Binding-site contacts:
Ligand atom C3 contacts residue ASN647 of chain 1.C at 3.7 Å.
Ligand atom O6 contacts residue TRP664 of chain 1.C at 4.2 Å.
Ligand atom O5 contacts residue TRP664 of chain 1.C at 3.8 Å.
Ligand atom C4 contacts residue ASN647 of chain 1.C at 4.0 Å.
Ligand atom N2 contacts residue ASN647 of chain 1.C at 3.0 Å (h-bond).
Ligand atom C7 contacts residue ASN647 of chain 1.C at 3.7 Å.
Ligand atom O6 contacts residue ASN647 of chain 1.C at 4.5 Å.
Ligand atom C2 contacts residue ASN647 of chain 1.C at 2.4 Å.
Ligand atom C5 contacts residue ASN647 of chain 1.C at 3.6 Å.
Ligand atom C6 contacts residue TRP664 of chain 1.C at 3.2 Å (hydrophobic).
Ligand atom C5 contacts residue TRP664 of chain 1.C at 3.6 Å (hydrophobic).
Ligand atom O5 contacts residue ASN647 of chain 1.C at 2.2 Å (h-bond).
Ligand atom C1 contacts residue ASN647 of chain 1.C at 1.4 Å.
Ligand atom O7 contacts residue ASN647 of chain 1.C at 3.9 Å.

The protein below binds the small molecule below.
Small molecule (SMILES): CC(=O)N[C@H]1[C@H](O[C@H]2[C@H](O)[C@@H](NC(C)=O)CO[C@@H]2CO)O[C@H](CO)[C@@H](O)[C@@H]1O

Sequence of chain 1.C:
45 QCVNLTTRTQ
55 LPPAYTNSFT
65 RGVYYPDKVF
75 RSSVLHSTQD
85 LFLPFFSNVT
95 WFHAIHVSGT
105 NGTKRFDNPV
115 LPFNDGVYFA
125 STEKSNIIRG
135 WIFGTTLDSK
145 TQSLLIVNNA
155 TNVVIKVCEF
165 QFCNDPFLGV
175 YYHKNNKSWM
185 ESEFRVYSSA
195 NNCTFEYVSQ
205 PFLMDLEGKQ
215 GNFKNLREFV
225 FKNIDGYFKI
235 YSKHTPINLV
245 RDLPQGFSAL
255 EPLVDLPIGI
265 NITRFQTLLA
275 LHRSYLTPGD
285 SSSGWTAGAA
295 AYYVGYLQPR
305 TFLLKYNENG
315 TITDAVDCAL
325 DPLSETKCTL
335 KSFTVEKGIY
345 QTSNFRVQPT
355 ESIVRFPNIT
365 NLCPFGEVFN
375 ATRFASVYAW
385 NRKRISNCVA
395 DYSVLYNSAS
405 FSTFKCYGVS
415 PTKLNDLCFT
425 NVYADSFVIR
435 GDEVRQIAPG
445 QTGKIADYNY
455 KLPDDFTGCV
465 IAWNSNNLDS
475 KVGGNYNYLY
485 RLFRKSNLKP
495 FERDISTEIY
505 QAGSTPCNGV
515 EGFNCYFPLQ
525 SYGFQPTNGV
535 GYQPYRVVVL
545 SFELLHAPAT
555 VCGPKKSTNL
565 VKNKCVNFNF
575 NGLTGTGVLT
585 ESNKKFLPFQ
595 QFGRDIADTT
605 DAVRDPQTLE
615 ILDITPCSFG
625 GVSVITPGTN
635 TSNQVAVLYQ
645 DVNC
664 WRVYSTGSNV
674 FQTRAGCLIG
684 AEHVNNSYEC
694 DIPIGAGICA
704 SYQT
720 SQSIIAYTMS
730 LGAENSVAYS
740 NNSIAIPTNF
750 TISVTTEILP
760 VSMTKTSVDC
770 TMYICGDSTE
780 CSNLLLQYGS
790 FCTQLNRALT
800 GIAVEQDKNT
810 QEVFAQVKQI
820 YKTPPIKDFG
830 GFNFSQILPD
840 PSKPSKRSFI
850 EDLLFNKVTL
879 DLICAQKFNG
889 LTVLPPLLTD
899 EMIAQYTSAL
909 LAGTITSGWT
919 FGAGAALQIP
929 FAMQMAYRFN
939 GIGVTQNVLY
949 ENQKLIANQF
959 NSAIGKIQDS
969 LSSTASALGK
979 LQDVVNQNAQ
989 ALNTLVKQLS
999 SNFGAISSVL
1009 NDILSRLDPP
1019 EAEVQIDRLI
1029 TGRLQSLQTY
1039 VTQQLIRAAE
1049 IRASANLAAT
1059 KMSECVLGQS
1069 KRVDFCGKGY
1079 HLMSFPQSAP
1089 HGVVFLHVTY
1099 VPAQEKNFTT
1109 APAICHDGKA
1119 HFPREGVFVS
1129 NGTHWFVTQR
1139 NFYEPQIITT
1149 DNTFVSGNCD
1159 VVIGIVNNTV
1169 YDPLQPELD